Binding-site contacts:
Ligand atom O2B contacts residue MG1 of chain 1.O at 2.2 Å.
Ligand atom O3' contacts residue ARG32 of chain 1.D at 2.4 Å (salt-bridge).
Ligand atom C3' contacts residue ARG32 of chain 1.D at 3.6 Å.
Ligand atom O1A contacts residue LYS71 of chain 1.D at 3.0 Å (salt-bridge).
Ligand atom O1B contacts residue MG1 of chain 1.O at 3.6 Å.
Ligand atom C2' contacts residue VAL28 of chain 1.D at 3.4 Å (hydrophobic).
Ligand atom PG contacts residue GLY68 of chain 1.D at 3.6 Å.
Ligand atom O1A contacts residue GLY68 of chain 1.D at 3.2 Å.
Ligand atom C6 contacts residue THR40 of chain 1.D at 3.2 Å.
Ligand atom O2A contacts residue LYS71 of chain 1.D at 3.1 Å (salt-bridge).
Ligand atom O3G contacts residue GLY68 of chain 1.D at 3.3 Å (h-bond).
Ligand atom O2B contacts residue THR72 of chain 1.D at 2.6 Å (h-bond).
Ligand atom O1B contacts residue LYS71 of chain 1.D at 3.5 Å.
Ligand atom S1G contacts residue PRO67 of chain 1.D at 3.5 Å.
Ligand atom O2G contacts residue MG1 of chain 1.O at 2.7 Å.
Ligand atom O3B contacts residue GLY68 of chain 1.D at 3.3 Å (h-bond).
Ligand atom N7 contacts residue GLY70 of chain 1.D at 3.3 Å (h-bond).
Ligand atom C4 contacts residue LEU228 of chain 1.D at 3.6 Å (hydrophobic).
Ligand atom O2A contacts residue GLY70 of chain 1.D at 3.4 Å.
Ligand atom O3G contacts residue PRO67 of chain 1.D at 3.3 Å.
Ligand atom O1A contacts residue THR69 of chain 1.D at 3.3 Å (h-bond).
Ligand atom O3' contacts residue VAL28 of chain 1.D at 2.3 Å (h-bond).
Ligand atom N1 contacts residue THR40 of chain 1.D at 3.0 Å (h-bond).
Ligand atom O2A contacts residue SER73 of chain 1.D at 2.5 Å (h-bond).
Ligand atom C2 contacts residue ARG200 of chain 1.D at 3.4 Å.
Ligand atom C5' contacts residue ARG229 of chain 1.D at 3.4 Å.
Ligand atom PB contacts residue MG1 of chain 1.O at 3.4 Å.
Ligand atom O1B contacts residue THR72 of chain 1.D at 3.0 Å (h-bond).
Ligand atom N7 contacts residue THR69 of chain 1.D at 3.4 Å.
Ligand atom O2' contacts residue VAL28 of chain 1.D at 2.5 Å (h-bond).
Ligand atom O2' contacts residue ILE232 of chain 1.D at 3.3 Å.
Ligand atom O1A contacts residue GLY70 of chain 1.D at 2.7 Å (h-bond).
Ligand atom O3A contacts residue ARG229 of chain 1.D at 3.5 Å (salt-bridge).
Ligand atom O3A contacts residue THR72 of chain 1.D at 3.5 Å.
Ligand atom O3B contacts residue ARG229 of chain 1.D at 3.6 Å (salt-bridge).
Ligand atom C3' contacts residue VAL28 of chain 1.D at 3.3 Å (hydrophobic).
Ligand atom O2A contacts residue THR72 of chain 1.D at 2.9 Å (h-bond).
Ligand atom O3A contacts residue ARG32 of chain 1.D at 3.2 Å (salt-bridge).
Ligand atom PB contacts residue THR72 of chain 1.D at 3.1 Å.
Ligand atom N6 contacts residue THR40 of chain 1.D at 2.8 Å (h-bond).

A small-molecule ligand and the protein it binds are described below.
Small molecule (SMILES): Nc1ncnc2c1ncn2[C@@H]1O[C@H](COP(=O)(O)OP(=O)(O)OP(O)(O)=S)[C@@H](O)[C@H]1O

Sequence of chain 1.D:
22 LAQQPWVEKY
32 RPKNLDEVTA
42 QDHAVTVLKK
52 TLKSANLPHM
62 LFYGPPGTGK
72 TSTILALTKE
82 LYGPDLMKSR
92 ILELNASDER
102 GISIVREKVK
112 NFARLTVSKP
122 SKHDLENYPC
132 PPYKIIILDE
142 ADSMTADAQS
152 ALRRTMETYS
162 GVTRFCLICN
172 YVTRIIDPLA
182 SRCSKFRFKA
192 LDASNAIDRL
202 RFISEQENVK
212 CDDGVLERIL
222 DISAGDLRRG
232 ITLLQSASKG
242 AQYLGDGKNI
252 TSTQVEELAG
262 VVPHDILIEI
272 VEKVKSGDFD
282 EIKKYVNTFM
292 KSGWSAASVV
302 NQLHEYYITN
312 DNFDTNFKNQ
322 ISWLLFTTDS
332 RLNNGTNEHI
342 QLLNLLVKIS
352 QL